Sequence of chain 3.A:
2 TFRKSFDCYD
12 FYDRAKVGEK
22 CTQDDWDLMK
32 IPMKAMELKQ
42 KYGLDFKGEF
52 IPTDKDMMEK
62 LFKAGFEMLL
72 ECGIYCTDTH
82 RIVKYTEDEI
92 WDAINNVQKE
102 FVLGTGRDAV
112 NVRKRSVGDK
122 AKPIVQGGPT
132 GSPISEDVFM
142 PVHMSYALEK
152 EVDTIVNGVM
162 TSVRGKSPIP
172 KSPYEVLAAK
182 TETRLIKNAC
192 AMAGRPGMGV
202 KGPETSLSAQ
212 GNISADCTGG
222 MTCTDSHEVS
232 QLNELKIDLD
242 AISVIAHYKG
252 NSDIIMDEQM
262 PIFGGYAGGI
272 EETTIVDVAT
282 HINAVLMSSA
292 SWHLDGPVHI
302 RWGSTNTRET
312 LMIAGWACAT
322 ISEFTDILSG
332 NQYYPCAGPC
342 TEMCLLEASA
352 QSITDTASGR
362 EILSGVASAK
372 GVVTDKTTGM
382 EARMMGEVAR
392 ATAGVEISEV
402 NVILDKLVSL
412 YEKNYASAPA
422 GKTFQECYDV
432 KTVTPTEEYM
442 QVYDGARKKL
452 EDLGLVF

Binding-site contacts:
Ligand atom N1 contacts residue GLN333 of chain 3.A at 2.8 Å (h-bond).
Ligand atom C6 contacts residue VAL157 of chain 3.A at 3.7 Å (hydrophobic).
Ligand atom O3 contacts residue GLU259 of chain 3.A at 3.0 Å.
Ligand atom C6 contacts residue ASN158 of chain 3.A at 4.0 Å.
Ligand atom C1 contacts residue VAL157 of chain 3.A at 3.7 Å (hydrophobic).
Ligand atom S1 contacts residue TYR335 of chain 3.A at 3.8 Å.
Ligand atom C1 contacts residue GLU229 of chain 3.A at 4.0 Å.
Ligand atom N1 contacts residue GLU229 of chain 3.A at 2.8 Å (salt-bridge).
Ligand atom C1 contacts residue GLN333 of chain 3.A at 3.8 Å.
Ligand atom C6 contacts residue GLU205 of chain 3.A at 3.3 Å.
Ligand atom C6 contacts residue THR131 of chain 3.A at 3.3 Å.
Ligand atom O1 contacts residue GLN333 of chain 3.A at 3.9 Å.
Ligand atom O1 contacts residue LYS202 of chain 3.A at 2.3 Å (salt-bridge).
Ligand atom C6 contacts residue LYS202 of chain 3.A at 3.5 Å.
Ligand atom O1 contacts residue THR131 of chain 3.A at 4.0 Å.
Ligand atom O1 contacts residue VAL157 of chain 3.A at 3.5 Å.
Ligand atom C5 contacts residue LYS202 of chain 3.A at 4.1 Å.
Ligand atom C2 contacts residue GLN333 of chain 3.A at 3.4 Å.
Ligand atom O3 contacts residue GLN333 of chain 3.A at 3.4 Å (h-bond).
Ligand atom C4 contacts residue GLU205 of chain 3.A at 3.4 Å.
Ligand atom C5 contacts residue GLN333 of chain 3.A at 3.8 Å.
Ligand atom C3 contacts residue GLU205 of chain 3.A at 3.1 Å.
Ligand atom N1 contacts residue LEU295 of chain 3.A at 3.8 Å.
Ligand atom O1 contacts residue LEU295 of chain 3.A at 3.4 Å.
Ligand atom C5 contacts residue GLU229 of chain 3.A at 3.3 Å.
Ligand atom C2 contacts residue GLU229 of chain 3.A at 3.8 Å.
Ligand atom C3 contacts residue LYS202 of chain 3.A at 2.9 Å.
Ligand atom C2 contacts residue LYS202 of chain 3.A at 2.4 Å.
Ligand atom O3 contacts residue MET261 of chain 3.A at 3.7 Å.
Ligand atom C6 contacts residue GLY132 of chain 3.A at 3.1 Å.
Ligand atom O2 contacts residue TYR335 of chain 3.A at 3.8 Å.
Ligand atom O4 contacts residue GLN333 of chain 3.A at 3.1 Å (h-bond).
Ligand atom S1 contacts residue GLN333 of chain 3.A at 3.7 Å.
Ligand atom C1 contacts residue LEU295 of chain 3.A at 3.4 Å (hydrophobic).
Ligand atom O1 contacts residue SER365 of chain 3.A at 2.9 Å (h-bond).
Ligand atom N1 contacts residue LYS202 of chain 3.A at 3.1 Å (salt-bridge).
Ligand atom C1 contacts residue LYS202 of chain 3.A at 1.3 Å.
Ligand atom C1 contacts residue SER365 of chain 3.A at 3.9 Å.
Ligand atom C3 contacts residue GLU229 of chain 3.A at 3.3 Å.
Ligand atom O4 contacts residue TYR335 of chain 3.A at 2.6 Å (h-bond).

A protein and the small-molecule ligand that binds it are described below.
Small molecule (SMILES): C[C@@H]1C[C@H](S(=O)(=O)O)N[C@H]1C(=O)O